Sequence of chain 2.B:
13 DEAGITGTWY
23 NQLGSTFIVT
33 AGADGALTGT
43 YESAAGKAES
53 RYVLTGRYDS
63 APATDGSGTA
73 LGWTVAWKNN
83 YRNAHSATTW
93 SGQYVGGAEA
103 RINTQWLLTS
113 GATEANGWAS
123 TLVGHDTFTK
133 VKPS

The small molecule below binds the protein below.
Small molecule (SMILES): O=C(CCCC[C@@H]1SC[C@@H]2NC(=O)N[C@@H]21)NC1CCN(c2ccncc2)CC1

Binding-site contacts:
Ligand atom O03 contacts residue SER27 of chain 1.A at 2.8 Å (h-bond).
Ligand atom C12 contacts residue TRP108 of chain 1.A at 3.3 Å (hydrophobic).
Ligand atom N13 contacts residue ALA121 of chain 1.A at 2.7 Å (h-bond).
Ligand atom C19 contacts residue ALA86 of chain 1.A at 3.7 Å (hydrophobic).
Ligand atom O03 contacts residue ASP128 of chain 1.A at 3.8 Å.
Ligand atom C15 contacts residue TRP79 of chain 1.A at 3.6 Å (hydrophobic).
Ligand atom S04 contacts residue TRP79 of chain 1.A at 3.6 Å.
Ligand atom C28 contacts residue SER112 of chain 1.A at 3.8 Å.
Ligand atom C17 contacts residue TRP79 of chain 1.A at 3.7 Å (hydrophobic).
Ligand atom O03 contacts residue TYR43 of chain 1.A at 2.5 Å (h-bond).
Ligand atom C25 contacts residue SER112 of chain 1.A at 3.3 Å.
Ligand atom N09 contacts residue SER88 of chain 1.A at 3.1 Å (h-bond).
Ligand atom C17 contacts residue LYS49 of chain 1.A at 3.8 Å.
Ligand atom C14 contacts residue SER45 of chain 1.A at 3.5 Å.
Ligand atom C10 contacts residue ASP128 of chain 1.A at 3.8 Å.
Ligand atom O03 contacts residue ASN23 of chain 1.A at 2.9 Å (h-bond).
Ligand atom C10 contacts residue TRP108 of chain 1.A at 3.7 Å (hydrophobic).
Ligand atom C23 contacts residue LYS49 of chain 1.A at 3.7 Å.
Ligand atom N06 contacts residue SER45 of chain 1.A at 3.0 Å (h-bond).
Ligand atom N11 contacts residue SER112 of chain 1.A at 3.2 Å (h-bond).
Ligand atom C01 contacts residue TRP120 of chain 2.B at 3.7 Å (hydrophobic).
Ligand atom C05 contacts residue ASP128 of chain 1.A at 3.6 Å.
Ligand atom S04 contacts residue TRP92 of chain 1.A at 3.7 Å.
Ligand atom N02 contacts residue TYR43 of chain 1.A at 3.8 Å.
Ligand atom C22 contacts residue SER112 of chain 1.A at 3.4 Å.
Ligand atom S04 contacts residue THR90 of chain 1.A at 3.3 Å (h-bond).
Ligand atom C05 contacts residue LEU25 of chain 1.A at 3.5 Å (hydrophobic).
Ligand atom C08 contacts residue TRP120 of chain 2.B at 3.7 Å (hydrophobic).
Ligand atom N02 contacts residue LEU25 of chain 1.A at 3.8 Å.
Ligand atom C05 contacts residue TYR43 of chain 1.A at 3.3 Å (hydrophobic).
Ligand atom O07 contacts residue GLY48 of chain 1.A at 3.5 Å.
Ligand atom C05 contacts residue SER27 of chain 1.A at 3.7 Å.
Ligand atom C14 contacts residue ALA47 of chain 1.A at 3.6 Å (hydrophobic).
Ligand atom C05 contacts residue ASN23 of chain 1.A at 3.7 Å.
Ligand atom O07 contacts residue LYS49 of chain 1.A at 2.9 Å (salt-bridge).
Ligand atom N02 contacts residue ASP128 of chain 1.A at 2.7 Å (salt-bridge).
Ligand atom C27 contacts residue ALA121 of chain 1.A at 3.0 Å (hydrophobic).
Ligand atom N06 contacts residue LEU25 of chain 1.A at 3.6 Å.
Ligand atom C24 contacts residue SER112 of chain 1.A at 3.1 Å.
Ligand atom C26 contacts residue SER112 of chain 1.A at 3.6 Å.

Sequence of chain 1.A:
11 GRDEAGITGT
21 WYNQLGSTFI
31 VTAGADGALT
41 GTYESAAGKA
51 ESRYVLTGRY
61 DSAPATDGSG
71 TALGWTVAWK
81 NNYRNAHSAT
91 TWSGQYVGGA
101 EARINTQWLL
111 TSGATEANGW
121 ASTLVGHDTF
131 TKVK